Binding-site contacts:
Ligand atom C09 contacts residue PRO87 of chain 1.A at 3.6 Å (hydrophobic).
Ligand atom S08 contacts residue THR86 of chain 1.A at 3.8 Å.
Ligand atom N01 contacts residue ARG112 of chain 1.A at 3.4 Å.
Ligand atom N01 contacts residue TYR113 of chain 1.A at 3.3 Å (h-bond).
Ligand atom S08 contacts residue ALA146 of chain 1.A at 4.1 Å.
Ligand atom C09 contacts residue GLY142 of chain 1.A at 3.7 Å.
Ligand atom C09 contacts residue GLY143 of chain 1.A at 3.8 Å.
Ligand atom C10 contacts residue THR86 of chain 1.A at 4.0 Å.
Ligand atom S08 contacts residue PRO87 of chain 1.A at 4.1 Å.
Ligand atom C10 contacts residue PRO87 of chain 1.A at 4.0 Å (hydrophobic).
Ligand atom C04 contacts residue ASN141 of chain 1.A at 4.0 Å.
Ligand atom C10 contacts residue GLY143 of chain 1.A at 3.6 Å.
Ligand atom C10 contacts residue GLY142 of chain 1.A at 3.8 Å.
Ligand atom C07 contacts residue LEU140 of chain 1.A at 3.7 Å (hydrophobic).
Ligand atom C02 contacts residue GLY111 of chain 1.A at 3.8 Å.
Ligand atom C09 contacts residue PRO85 of chain 1.A at 3.8 Å (hydrophobic).
Ligand atom C02 contacts residue GLY142 of chain 1.A at 4.0 Å.
Ligand atom C07 contacts residue GLY142 of chain 1.A at 4.0 Å.
Ligand atom C04 contacts residue LEU140 of chain 1.A at 3.1 Å (hydrophobic).
Ligand atom C04 contacts residue GLY142 of chain 1.A at 4.0 Å.
Ligand atom C03 contacts residue TYR113 of chain 1.A at 3.1 Å (hydrophobic).
Ligand atom C04 contacts residue PRO87 of chain 1.A at 3.8 Å (hydrophobic).
Ligand atom C05 contacts residue LEU140 of chain 1.A at 3.8 Å (hydrophobic).
Ligand atom N01 contacts residue GLY115 of chain 1.A at 3.9 Å.
Ligand atom C03 contacts residue LEU140 of chain 1.A at 4.0 Å (hydrophobic).
Ligand atom C02 contacts residue TYR113 of chain 1.A at 3.6 Å (hydrophobic).
Ligand atom N06 contacts residue PRO87 of chain 1.A at 3.8 Å.
Ligand atom C10 contacts residue PRO85 of chain 1.A at 3.4 Å (hydrophobic).
Ligand atom S08 contacts residue GLY142 of chain 1.A at 3.9 Å.
Ligand atom N06 contacts residue LEU140 of chain 1.A at 3.1 Å (h-bond).
Ligand atom N06 contacts residue GLY142 of chain 1.A at 4.0 Å.
Ligand atom N01 contacts residue GLY111 of chain 1.A at 3.3 Å.
Ligand atom C05 contacts residue PRO87 of chain 1.A at 3.5 Å (hydrophobic).
Ligand atom C09 contacts residue THR86 of chain 1.A at 3.9 Å.
Ligand atom S08 contacts residue GLY143 of chain 1.A at 3.8 Å.
Ligand atom C03 contacts residue ASN141 of chain 1.A at 3.9 Å.
Ligand atom C05 contacts residue GLY142 of chain 1.A at 3.8 Å.
Ligand atom C10 contacts residue GLY111 of chain 1.A at 4.0 Å.
Ligand atom C03 contacts residue GLY142 of chain 1.A at 4.0 Å.
Ligand atom S08 contacts residue PRO85 of chain 1.A at 3.7 Å.

A protein and the small-molecule ligand that binds it are described below.
Small molecule (SMILES): Nc1ccc2ncsc2c1

Sequence of chain 1.A:
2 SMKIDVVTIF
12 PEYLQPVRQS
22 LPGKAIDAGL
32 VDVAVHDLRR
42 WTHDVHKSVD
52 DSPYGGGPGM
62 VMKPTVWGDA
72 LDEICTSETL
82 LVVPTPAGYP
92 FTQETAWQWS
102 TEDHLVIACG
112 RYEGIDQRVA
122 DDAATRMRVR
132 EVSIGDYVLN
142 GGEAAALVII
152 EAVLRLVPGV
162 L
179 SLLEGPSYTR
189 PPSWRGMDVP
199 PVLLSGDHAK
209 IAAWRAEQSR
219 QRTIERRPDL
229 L